Binding-site contacts:
Ligand atom C15 contacts residue ASP172 of chain 1.A at 3.6 Å.
Ligand atom C2 contacts residue LEU161 of chain 1.A at 3.7 Å (hydrophobic).
Ligand atom C1 contacts residue LEU161 of chain 1.A at 3.3 Å (hydrophobic).
Ligand atom N2 contacts residue LEU111 of chain 1.A at 3.6 Å.
Ligand atom O1 contacts residue GLY115 of chain 1.A at 3.5 Å.
Ligand atom C4 contacts residue PHE109 of chain 1.A at 3.5 Å (hydrophobic).
Ligand atom C30 contacts residue LYS15 of chain 1.A at 3.8 Å.
Ligand atom C12 contacts residue VAL112 of chain 1.A at 3.3 Å (hydrophobic).
Ligand atom C12 contacts residue LEU111 of chain 1.A at 3.9 Å (hydrophobic).
Ligand atom C1 contacts residue GLU110 of chain 1.A at 3.4 Å.
Ligand atom C10 contacts residue LEU161 of chain 1.A at 3.6 Å (hydrophobic).
Ligand atom C30 contacts residue GLY16 of chain 1.A at 3.8 Å.
Ligand atom O2 contacts residue GLN114 of chain 1.A at 3.5 Å (h-bond).
Ligand atom C3 contacts residue PHE109 of chain 1.A at 3.8 Å (hydrophobic).
Ligand atom C14 contacts residue VAL21 of chain 1.A at 3.8 Å (hydrophobic).
Ligand atom C5 contacts residue ASN113 of chain 1.A at 3.8 Å.
Ligand atom N80 contacts residue SER158 of chain 1.A at 2.8 Å (h-bond).
Ligand atom C24 contacts residue ASN113 of chain 1.A at 3.4 Å.
Ligand atom N1 contacts residue ALA34 of chain 1.A at 3.7 Å.
Ligand atom N1 contacts residue LEU161 of chain 1.A at 3.1 Å.
Ligand atom C10 contacts residue VAL112 of chain 1.A at 3.8 Å (hydrophobic).
Ligand atom C3 contacts residue ALA34 of chain 1.A at 3.8 Å (hydrophobic).
Ligand atom C1 contacts residue ALA34 of chain 1.A at 3.5 Å (hydrophobic).
Ligand atom C1 contacts residue VAL112 of chain 1.A at 3.7 Å (hydrophobic).
Ligand atom C18 contacts residue ILE13 of chain 1.A at 3.7 Å (hydrophobic).
Ligand atom C7 contacts residue VAL21 of chain 1.A at 3.6 Å (hydrophobic).
Ligand atom C60 contacts residue SER158 of chain 1.A at 3.3 Å.
Ligand atom C5 contacts residue GLY115 of chain 1.A at 3.8 Å.
Ligand atom N2 contacts residue LEU161 of chain 1.A at 3.6 Å.
Ligand atom C50 contacts residue ASN159 of chain 1.A at 3.6 Å.
Ligand atom C27 contacts residue ILE13 of chain 1.A at 3.6 Å (hydrophobic).
Ligand atom C50 contacts residue SER158 of chain 1.A at 3.2 Å.
Ligand atom C60 contacts residue LEU161 of chain 1.A at 3.8 Å (hydrophobic).
Ligand atom N2 contacts residue VAL112 of chain 1.A at 2.9 Å (h-bond).
Ligand atom N80 contacts residue PRO116 of chain 1.A at 3.7 Å.
Ligand atom C13 contacts residue GLY115 of chain 1.A at 3.9 Å.
Ligand atom C70 contacts residue ALA171 of chain 1.A at 3.8 Å (hydrophobic).
Ligand atom C14 contacts residue ASP172 of chain 1.A at 3.5 Å.
Ligand atom C11 contacts residue VAL21 of chain 1.A at 3.4 Å (hydrophobic).
Ligand atom C9 contacts residue LEU161 of chain 1.A at 3.3 Å (hydrophobic).

A small-molecule ligand and the protein it binds are described below.
Small molecule (SMILES): CC1(COc2ccc3c(c2)ncn3-c2ccc3cccc(N4CCC(N)CC4)c3n2)COC1

Sequence of chain 1.A:
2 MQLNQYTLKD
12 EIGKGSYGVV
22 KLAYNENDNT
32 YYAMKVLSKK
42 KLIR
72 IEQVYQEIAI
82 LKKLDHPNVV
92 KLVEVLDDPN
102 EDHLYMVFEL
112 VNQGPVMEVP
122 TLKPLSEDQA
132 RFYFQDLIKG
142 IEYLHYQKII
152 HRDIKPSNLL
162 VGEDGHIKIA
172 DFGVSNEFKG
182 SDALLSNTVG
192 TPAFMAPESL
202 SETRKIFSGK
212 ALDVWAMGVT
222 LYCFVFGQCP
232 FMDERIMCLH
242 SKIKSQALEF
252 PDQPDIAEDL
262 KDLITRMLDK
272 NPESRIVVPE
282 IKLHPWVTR